Sequence of chain 1.C:
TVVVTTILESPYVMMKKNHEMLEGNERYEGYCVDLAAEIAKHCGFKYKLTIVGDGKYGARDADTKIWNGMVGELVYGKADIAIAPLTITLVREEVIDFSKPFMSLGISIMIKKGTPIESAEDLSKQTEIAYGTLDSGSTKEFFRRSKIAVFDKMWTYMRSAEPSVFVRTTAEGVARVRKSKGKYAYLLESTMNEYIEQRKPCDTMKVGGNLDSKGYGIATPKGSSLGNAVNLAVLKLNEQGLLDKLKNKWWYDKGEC

Binding-site contacts:
Ligand atom C4 contacts residue SO41 of chain 1.I at 3.8 Å.
Ligand atom N contacts residue THR91 of chain 1.C at 2.9 Å (h-bond).
Ligand atom C5 contacts residue SO41 of chain 1.I at 3.6 Å.
Ligand atom C11 contacts residue GLU193 of chain 1.C at 3.6 Å.
Ligand atom N contacts residue TYR220 of chain 1.C at 3.3 Å.
Ligand atom O6 contacts residue SER142 of chain 1.C at 2.6 Å (h-bond).
Ligand atom C5 contacts residue GLU193 of chain 1.C at 3.2 Å.
Ligand atom C7 contacts residue GLU193 of chain 1.C at 3.3 Å.
Ligand atom O1 contacts residue ARG96 of chain 1.C at 2.7 Å (salt-bridge).
Ligand atom O contacts residue LEU90 of chain 1.C at 3.4 Å.
Ligand atom C1 contacts residue THR91 of chain 1.C at 3.6 Å.
Ligand atom O contacts residue PRO89 of chain 1.C at 3.6 Å (h-bond).
Ligand atom C10 contacts residue TYR220 of chain 1.C at 3.5 Å (hydrophobic).
Ligand atom N1 contacts residue GLU193 of chain 1.C at 3.6 Å.
Ligand atom C11 contacts residue TYR220 of chain 1.C at 3.4 Å (hydrophobic).
Ligand atom C9 contacts residue TYR61 of chain 1.C at 3.5 Å (hydrophobic).
Ligand atom O contacts residue ARG96 of chain 1.C at 2.8 Å (salt-bridge).
Ligand atom C3 contacts residue GLU193 of chain 1.C at 3.6 Å.
Ligand atom O2 contacts residue GLU193 of chain 1.C at 3.6 Å.
Ligand atom N contacts residue GLU193 of chain 1.C at 3.1 Å (salt-bridge).
Ligand atom C9 contacts residue GLU13 of chain 1.C at 3.4 Å.
Ligand atom C4 contacts residue LEU138 of chain 1.C at 3.5 Å (hydrophobic).
Ligand atom O4 contacts residue THR143 of chain 1.C at 3.5 Å (h-bond).
Ligand atom O3 contacts residue GLU193 of chain 1.C at 3.5 Å (salt-bridge).
Ligand atom C6 contacts residue GLU193 of chain 1.C at 3.4 Å.
Ligand atom C11 contacts residue PRO89 of chain 1.C at 3.5 Å (hydrophobic).
Ligand atom N contacts residue PRO89 of chain 1.C at 2.9 Å (h-bond).
Ligand atom O1 contacts residue TYR61 of chain 1.C at 3.2 Å.
Ligand atom O3 contacts residue SO41 of chain 1.I at 3.6 Å.
Ligand atom N1 contacts residue SO41 of chain 1.I at 3.7 Å.
Ligand atom P contacts residue SER142 of chain 1.C at 3.3 Å.
Ligand atom C10 contacts residue GLU193 of chain 1.C at 3.4 Å.
Ligand atom C contacts residue TYR61 of chain 1.C at 3.8 Å (hydrophobic).
Ligand atom C2 contacts residue ARG96 of chain 1.C at 3.4 Å.
Ligand atom O4 contacts residue GLU193 of chain 1.C at 2.6 Å (salt-bridge).
Ligand atom O5 contacts residue SER142 of chain 1.C at 3.4 Å (h-bond).
Ligand atom C1 contacts residue GLU193 of chain 1.C at 3.1 Å.
Ligand atom O4 contacts residue SER142 of chain 1.C at 3.4 Å (h-bond).
Ligand atom O contacts residue THR91 of chain 1.C at 2.8 Å (h-bond).
Ligand atom O5 contacts residue THR143 of chain 1.C at 3.1 Å (h-bond).

A protein and the small-molecule ligand that binds it are described below.
Small molecule (SMILES): CC(C)(C)c1onc(OCP(=O)(O)O)c1C[C@H](N)C(=O)O